The protein below binds the small molecule below.
Small molecule (SMILES): CC(C)[C@H](NC(=O)[C@@H](NC(=O)[C@H](C)NC(=O)[C@@H]1CCCN1C(=O)[C@@H](N)Cc1ccccc1)[C@@H](C)OP(=O)(O)O)C(=O)O

Sequence of chain 4.A:
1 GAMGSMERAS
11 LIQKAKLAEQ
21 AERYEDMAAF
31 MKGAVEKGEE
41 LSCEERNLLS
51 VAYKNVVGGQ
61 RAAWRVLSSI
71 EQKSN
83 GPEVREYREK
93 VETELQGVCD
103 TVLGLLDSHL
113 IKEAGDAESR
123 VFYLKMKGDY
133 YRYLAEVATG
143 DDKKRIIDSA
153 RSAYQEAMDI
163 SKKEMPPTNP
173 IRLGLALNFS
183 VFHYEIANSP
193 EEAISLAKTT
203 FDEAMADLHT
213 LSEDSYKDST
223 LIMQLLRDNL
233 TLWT

Binding-site contacts:
Ligand atom O1P contacts residue LYS54 of chain 4.A at 3.7 Å.
Ligand atom O1P contacts residue ARG134 of chain 4.A at 2.8 Å (salt-bridge).
Ligand atom O1P contacts residue TYR135 of chain 4.A at 2.5 Å (h-bond).
Ligand atom CB contacts residue VAL183 of chain 4.A at 3.8 Å (hydrophobic).
Ligand atom CG2 contacts residue ASN180 of chain 4.A at 3.7 Å.
Ligand atom CA contacts residue ASN231 of chain 4.A at 3.8 Å.
Ligand atom OXT contacts residue LYS54 of chain 4.A at 3.6 Å.
Ligand atom N contacts residue ASN180 of chain 4.A at 3.0 Å (h-bond).
Ligand atom P contacts residue ARG134 of chain 4.A at 3.8 Å.
Ligand atom P contacts residue ARG61 of chain 4.A at 3.7 Å.
Ligand atom O3P contacts residue ARG134 of chain 4.A at 2.8 Å (salt-bridge).
Ligand atom CB contacts residue ASN231 of chain 4.A at 3.7 Å.
Ligand atom CG1 contacts residue LEU227 of chain 4.A at 3.5 Å (hydrophobic).
Ligand atom O2P contacts residue LYS54 of chain 4.A at 3.1 Å (salt-bridge).
Ligand atom C contacts residue ASN231 of chain 4.A at 3.7 Å.
Ligand atom O contacts residue LEU179 of chain 4.A at 3.5 Å.
Ligand atom C contacts residue ASN180 of chain 4.A at 3.6 Å.
Ligand atom CG2 contacts residue VAL183 of chain 4.A at 3.6 Å (hydrophobic).
Ligand atom CE2 contacts residue ARG65 of chain 4.A at 3.7 Å.
Ligand atom N contacts residue ASN231 of chain 4.A at 2.9 Å (h-bond).
Ligand atom O contacts residue VAL183 of chain 4.A at 3.4 Å.
Ligand atom CD1 contacts residue ARG65 of chain 4.A at 3.7 Å.
Ligand atom C contacts residue LYS127 of chain 4.A at 3.8 Å.
Ligand atom C contacts residue ASN180 of chain 4.A at 3.8 Å.
Ligand atom CA contacts residue LEU234 of chain 4.A at 3.8 Å (hydrophobic).
Ligand atom CA contacts residue ASN180 of chain 4.A at 3.2 Å.
Ligand atom O3P contacts residue ARG61 of chain 4.A at 3.0 Å (salt-bridge).
Ligand atom CG2 contacts residue NE51 of chain 4.D at 3.5 Å.
Ligand atom O2P contacts residue ARG61 of chain 4.A at 2.8 Å (salt-bridge).
Ligand atom CZ contacts residue ARG65 of chain 4.A at 3.5 Å.
Ligand atom P contacts residue TYR135 of chain 4.A at 3.8 Å.
Ligand atom CB contacts residue ASN180 of chain 4.A at 3.2 Å.
Ligand atom CE1 contacts residue ARG65 of chain 4.A at 3.7 Å.
Ligand atom CG contacts residue VAL183 of chain 4.A at 3.8 Å (hydrophobic).
Ligand atom O contacts residue ASN231 of chain 4.A at 3.1 Å (h-bond).
Ligand atom O contacts residue ASN180 of chain 4.A at 2.7 Å (h-bond).
Ligand atom CG2 contacts residue GLY176 of chain 4.A at 3.6 Å.
Ligand atom CB contacts residue ASN231 of chain 4.A at 3.8 Å.
Ligand atom O contacts residue LYS127 of chain 4.A at 3.0 Å (salt-bridge).
Ligand atom CA contacts residue ASN231 of chain 4.A at 3.6 Å.